This protein binds this small molecule.
Small molecule (SMILES): [H]/N=C(/N)c1cc(-c2cccc(NC(=O)C3(Oc4ccccc4)CCCCC3)c2)cs1

Sequence of chain 2.A:
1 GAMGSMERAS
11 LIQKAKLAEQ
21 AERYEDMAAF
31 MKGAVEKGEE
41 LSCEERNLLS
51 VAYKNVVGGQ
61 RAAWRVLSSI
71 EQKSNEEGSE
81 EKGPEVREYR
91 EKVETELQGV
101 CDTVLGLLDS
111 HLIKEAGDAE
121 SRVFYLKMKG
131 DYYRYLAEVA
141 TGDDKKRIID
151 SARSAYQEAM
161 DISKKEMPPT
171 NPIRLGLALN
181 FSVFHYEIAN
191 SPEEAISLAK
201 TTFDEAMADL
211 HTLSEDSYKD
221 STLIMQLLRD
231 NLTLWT

Binding-site contacts:
Ligand atom C02 contacts residue LEU48 of chain 2.A at 4.0 Å (hydrophobic).
Ligand atom C29 contacts residue VAL5 of chain 2.B at 3.7 Å (hydrophobic).
Ligand atom C28 contacts residue ILE224 of chain 2.A at 3.8 Å (hydrophobic).
Ligand atom C27 contacts residue ILE224 of chain 2.A at 3.7 Å (hydrophobic).
Ligand atom C18 contacts residue ILE173 of chain 2.A at 4.0 Å (hydrophobic).
Ligand atom C27 contacts residue ASP220 of chain 2.A at 3.7 Å.
Ligand atom C26 contacts residue ASP220 of chain 2.A at 3.9 Å.
Ligand atom C22 contacts residue ASN47 of chain 2.A at 3.4 Å.
Ligand atom C11 contacts residue ASN47 of chain 2.A at 4.0 Å.
Ligand atom C20 contacts residue VAL5 of chain 2.B at 3.8 Å (hydrophobic).
Ligand atom C10 contacts residue ASN47 of chain 2.A at 3.9 Å.
Ligand atom C02 contacts residue GLU19 of chain 2.A at 3.6 Å.
Ligand atom C18 contacts residue PRO172 of chain 2.A at 3.6 Å (hydrophobic).
Ligand atom C28 contacts residue LEU223 of chain 2.A at 3.9 Å (hydrophobic).
Ligand atom C06 contacts residue ASN47 of chain 2.A at 3.8 Å.
Ligand atom N03 contacts residue GLU19 of chain 2.A at 2.8 Å (salt-bridge).
Ligand atom C30 contacts residue ASN47 of chain 2.A at 3.2 Å.
Ligand atom C19 contacts residue VAL5 of chain 2.B at 3.9 Å (hydrophobic).
Ligand atom C05 contacts residue ASN47 of chain 2.A at 3.7 Å.
Ligand atom N01 contacts residue GLU19 of chain 2.A at 2.8 Å (salt-bridge).
Ligand atom N01 contacts residue LEU48 of chain 2.A at 3.4 Å.
Ligand atom O16 contacts residue ASN47 of chain 2.A at 3.8 Å.
Ligand atom C26 contacts residue PRO172 of chain 2.A at 3.8 Å (hydrophobic).
Ligand atom C26 contacts residue ILE224 of chain 2.A at 3.9 Å (hydrophobic).
Ligand atom C21 contacts residue VAL5 of chain 2.B at 3.5 Å (hydrophobic).
Ligand atom C11 contacts residue CYS43 of chain 2.A at 4.0 Å (hydrophobic).
Ligand atom C20 contacts residue LYS127 of chain 2.A at 3.9 Å.
Ligand atom C29 contacts residue ILE224 of chain 2.A at 4.1 Å (hydrophobic).
Ligand atom C07 contacts residue GLU44 of chain 2.A at 4.0 Å.
Ligand atom O16 contacts residue ILE173 of chain 2.A at 3.9 Å.
Ligand atom C22 contacts residue PHE124 of chain 2.A at 4.0 Å (hydrophobic).
Ligand atom N14 contacts residue ASN47 of chain 2.A at 3.3 Å (h-bond).
Ligand atom C19 contacts residue PRO172 of chain 2.A at 3.4 Å (hydrophobic).
Ligand atom N03 contacts residue VAL51 of chain 2.A at 3.8 Å.
Ligand atom C12 contacts residue ASN47 of chain 2.A at 3.9 Å.
Ligand atom C13 contacts residue ASN47 of chain 2.A at 3.4 Å.
Ligand atom C25 contacts residue PRO172 of chain 2.A at 3.8 Å (hydrophobic).
Ligand atom S08 contacts residue GLU44 of chain 2.A at 3.7 Å.
Ligand atom C15 contacts residue ASN47 of chain 2.A at 3.5 Å.
Ligand atom C09 contacts residue ASN47 of chain 2.A at 3.6 Å.

Sequence of chain 2.B:
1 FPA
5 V